Sequence of chain 48.A:
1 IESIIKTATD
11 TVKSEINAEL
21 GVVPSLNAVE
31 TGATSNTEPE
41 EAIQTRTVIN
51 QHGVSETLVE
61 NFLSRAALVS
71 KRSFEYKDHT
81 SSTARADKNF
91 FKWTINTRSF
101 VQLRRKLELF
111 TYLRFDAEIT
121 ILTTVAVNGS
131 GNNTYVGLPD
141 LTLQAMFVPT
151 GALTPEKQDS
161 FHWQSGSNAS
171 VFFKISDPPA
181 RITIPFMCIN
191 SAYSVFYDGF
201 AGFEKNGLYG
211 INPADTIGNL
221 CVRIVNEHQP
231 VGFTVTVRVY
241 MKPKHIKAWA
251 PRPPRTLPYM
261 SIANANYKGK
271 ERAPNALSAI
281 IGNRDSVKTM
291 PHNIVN

Sequence of chain 49.B:
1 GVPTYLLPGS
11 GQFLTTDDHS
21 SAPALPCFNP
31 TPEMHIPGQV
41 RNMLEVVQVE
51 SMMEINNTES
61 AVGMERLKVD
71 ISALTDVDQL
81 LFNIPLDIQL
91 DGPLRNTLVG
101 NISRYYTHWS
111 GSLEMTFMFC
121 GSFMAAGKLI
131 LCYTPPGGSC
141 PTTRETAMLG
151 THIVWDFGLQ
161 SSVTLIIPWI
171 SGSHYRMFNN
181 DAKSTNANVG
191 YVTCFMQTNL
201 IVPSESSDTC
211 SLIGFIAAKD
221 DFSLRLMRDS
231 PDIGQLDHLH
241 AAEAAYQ

Sequence of chain 48.B:
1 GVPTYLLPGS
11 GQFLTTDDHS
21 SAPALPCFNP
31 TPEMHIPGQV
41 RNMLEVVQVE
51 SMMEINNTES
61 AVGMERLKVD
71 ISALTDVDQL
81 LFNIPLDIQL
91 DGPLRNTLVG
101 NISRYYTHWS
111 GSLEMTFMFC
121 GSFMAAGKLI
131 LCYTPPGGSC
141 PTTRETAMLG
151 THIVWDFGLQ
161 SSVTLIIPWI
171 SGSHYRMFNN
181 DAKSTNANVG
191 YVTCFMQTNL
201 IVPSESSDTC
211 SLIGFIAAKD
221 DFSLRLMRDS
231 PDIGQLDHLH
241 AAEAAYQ

Binding-site contacts:
Ligand atom C4 contacts residue PHE115 of chain 48.A at 3.3 Å (hydrophobic).
Ligand atom C2B contacts residue ILE119 of chain 48.A at 3.5 Å (hydrophobic).
Ligand atom C2A contacts residue LEU220 of chain 48.A at 3.8 Å (hydrophobic).
Ligand atom F2 contacts residue MET146 of chain 48.A at 3.7 Å.
Ligand atom CM2 contacts residue ILE119 of chain 48.A at 3.5 Å (hydrophobic).
Ligand atom N3A contacts residue ILE182 of chain 48.A at 3.0 Å.
Ligand atom F2 contacts residue ALA169 of chain 48.A at 2.2 Å.
Ligand atom F2 contacts residue SER170 of chain 48.A at 3.5 Å.
Ligand atom F3 contacts residue LEU14 of chain 49.B at 3.9 Å.
Ligand atom C3B contacts residue ILE119 of chain 48.A at 3.5 Å (hydrophobic).
Ligand atom O1A contacts residue ILE182 of chain 48.A at 3.9 Å.
Ligand atom F3 contacts residue ILE182 of chain 48.A at 3.2 Å.
Ligand atom F2 contacts residue PHE147 of chain 48.A at 3.2 Å.
Ligand atom CM6 contacts residue MET187 of chain 48.A at 3.8 Å (hydrophobic).
Ligand atom F2 contacts residue ALA145 of chain 48.A at 3.0 Å.
Ligand atom N1A contacts residue LEU220 of chain 48.A at 3.0 Å.
Ligand atom C6B contacts residue ILE184 of chain 48.A at 3.7 Å (hydrophobic).
Ligand atom CM3 contacts residue THR97 of chain 48.A at 3.9 Å.
Ligand atom N3A contacts residue PHE147 of chain 48.A at 3.6 Å.
Ligand atom CM4 contacts residue ALA169 of chain 48.A at 3.5 Å (hydrophobic).
Ligand atom CM2 contacts residue TRP93 of chain 48.A at 3.9 Å (hydrophobic).
Ligand atom O1B contacts residue ILE95 of chain 48.A at 3.0 Å.
Ligand atom CM6 contacts residue ILE217 of chain 48.A at 3.4 Å (hydrophobic).
Ligand atom C1B contacts residue ILE95 of chain 48.A at 3.5 Å (hydrophobic).
Ligand atom CM4 contacts residue ILE182 of chain 48.A at 3.6 Å (hydrophobic).
Ligand atom O1A contacts residue LEU220 of chain 48.A at 3.4 Å.
Ligand atom F1 contacts residue ALA145 of chain 48.A at 3.0 Å.
Ligand atom N3A contacts residue ILE184 of chain 48.A at 3.9 Å.
Ligand atom C5B contacts residue ILE184 of chain 48.A at 3.4 Å (hydrophobic).
Ligand atom C3A contacts residue ILE182 of chain 48.A at 3.2 Å (hydrophobic).
Ligand atom F1 contacts residue VAL171 of chain 48.A at 3.0 Å.
Ligand atom C6B contacts residue ILE95 of chain 48.A at 3.6 Å (hydrophobic).
Ligand atom CM6 contacts residue ILE184 of chain 48.A at 3.5 Å (hydrophobic).
Ligand atom CM4 contacts residue ALA145 of chain 48.A at 3.5 Å (hydrophobic).
Ligand atom F1 contacts residue SER170 of chain 48.A at 3.7 Å.
Ligand atom O1 contacts residue ILE217 of chain 48.A at 3.2 Å.
Ligand atom F3 contacts residue ALA169 of chain 48.A at 3.7 Å.
Ligand atom O1A contacts residue ALA145 of chain 48.A at 3.8 Å.
Ligand atom F3 contacts residue ALA24 of chain 48.B at 3.9 Å.
Ligand atom C2A contacts residue ILE182 of chain 48.A at 3.6 Å (hydrophobic).

This small molecule binds to this protein.
Small molecule (SMILES): Cc1cc(CCCOc2c(C)cc(-c3noc(C(F)(F)F)n3)cc2C)on1